Sequence of chain 1.A:
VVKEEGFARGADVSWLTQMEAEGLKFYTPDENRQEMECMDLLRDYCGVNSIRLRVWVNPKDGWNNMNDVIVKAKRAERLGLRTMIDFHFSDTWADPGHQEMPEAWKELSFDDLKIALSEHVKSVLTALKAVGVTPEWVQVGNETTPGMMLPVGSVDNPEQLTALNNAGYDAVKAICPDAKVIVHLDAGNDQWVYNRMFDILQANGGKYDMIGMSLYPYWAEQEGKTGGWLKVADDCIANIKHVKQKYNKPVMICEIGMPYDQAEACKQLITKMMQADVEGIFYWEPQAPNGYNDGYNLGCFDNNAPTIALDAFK

Binding-site contacts:
Ligand atom O6 contacts residue ASN293 of chain 1.A at 2.8 Å (h-bond).
Ligand atom C4 contacts residue ASN293 of chain 1.A at 4.3 Å.
Ligand atom C4 contacts residue TRP93 of chain 1.A at 4.4 Å (hydrophobic).
Ligand atom C5 contacts residue TRP93 of chain 1.A at 4.2 Å (hydrophobic).
Ligand atom C6 contacts residue TRP284 of chain 1.A at 4.0 Å (hydrophobic).
Ligand atom C6 contacts residue ASP294 of chain 1.A at 3.6 Å.
Ligand atom C5 contacts residue ASN293 of chain 1.A at 4.5 Å.
Ligand atom C5 contacts residue TRP284 of chain 1.A at 4.2 Å (hydrophobic).
Ligand atom C4 contacts residue ASP294 of chain 1.A at 3.4 Å.
Ligand atom C1 contacts residue TRP284 of chain 1.A at 4.4 Å (hydrophobic).
Ligand atom O6 contacts residue TRP15 of chain 1.A at 3.6 Å.
Ligand atom O2 contacts residue ASP95 of chain 1.A at 2.6 Å (salt-bridge).
Ligand atom O6 contacts residue TYR296 of chain 1.A at 4.3 Å.
Ligand atom C3 contacts residue TRP93 of chain 1.A at 3.7 Å (hydrophobic).
Ligand atom C2 contacts residue TRP93 of chain 1.A at 4.3 Å (hydrophobic).
Ligand atom O3 contacts residue ASP95 of chain 1.A at 4.1 Å.
Ligand atom O2 contacts residue TRP93 of chain 1.A at 3.7 Å.
Ligand atom C6 contacts residue ASN293 of chain 1.A at 4.1 Å.
Ligand atom C1 contacts residue TRP93 of chain 1.A at 4.0 Å (hydrophobic).
Ligand atom O6 contacts residue ASP294 of chain 1.A at 2.7 Å (salt-bridge).
Ligand atom O3 contacts residue ASP294 of chain 1.A at 4.4 Å.
Ligand atom C5 contacts residue ASP294 of chain 1.A at 4.4 Å.
Ligand atom C2 contacts residue ASP95 of chain 1.A at 3.7 Å.
Ligand atom C6 contacts residue TYR296 of chain 1.A at 3.6 Å (hydrophobic).
Ligand atom O5 contacts residue TRP284 of chain 1.A at 4.0 Å.
Ligand atom O4 contacts residue ASP294 of chain 1.A at 2.9 Å (salt-bridge).
Ligand atom O3 contacts residue TRP93 of chain 1.A at 3.9 Å.
Ligand atom C6 contacts residue TRP15 of chain 1.A at 3.6 Å (hydrophobic).

The small molecule below binds the protein below.
Small molecule (SMILES): OC[C@H]1O[C@@H](O)[C@H](O)[C@@H](O)[C@H]1O